Binding-site contacts:
Ligand atom C3 contacts residue ASN280 of chain 6.E at 3.8 Å.
Ligand atom C8 contacts residue GLY296 of chain 6.E at 4.4 Å.
Ligand atom C2 contacts residue ASN280 of chain 6.E at 2.5 Å.
Ligand atom C7 contacts residue ASN280 of chain 6.E at 3.9 Å.
Ligand atom C5 contacts residue ASN280 of chain 6.E at 3.7 Å.
Ligand atom N2 contacts residue ASN280 of chain 6.E at 2.9 Å (h-bond).
Ligand atom O7 contacts residue ASN280 of chain 6.E at 4.4 Å.
Ligand atom C4 contacts residue ASN280 of chain 6.E at 4.2 Å.
Ligand atom C8 contacts residue ARG324 of chain 6.E at 4.2 Å.
Ligand atom O5 contacts residue ASN280 of chain 6.E at 2.4 Å (h-bond).
Ligand atom C1 contacts residue ASN280 of chain 6.E at 1.4 Å.

Sequence of chain 6.E:
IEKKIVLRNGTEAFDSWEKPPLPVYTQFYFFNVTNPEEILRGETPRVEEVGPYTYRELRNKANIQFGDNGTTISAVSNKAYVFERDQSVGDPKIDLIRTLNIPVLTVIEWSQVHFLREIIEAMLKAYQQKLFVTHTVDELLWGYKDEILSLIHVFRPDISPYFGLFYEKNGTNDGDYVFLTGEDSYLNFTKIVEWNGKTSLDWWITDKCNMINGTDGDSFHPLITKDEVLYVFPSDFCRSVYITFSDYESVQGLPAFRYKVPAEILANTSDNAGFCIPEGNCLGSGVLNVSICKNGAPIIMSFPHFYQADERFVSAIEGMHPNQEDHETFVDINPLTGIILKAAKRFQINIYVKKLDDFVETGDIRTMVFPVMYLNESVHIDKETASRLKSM

The protein below binds the small molecule below.
Small molecule (SMILES): CC(=O)N[C@H]1[C@H](O[C@H]2[C@H](O)[C@@H](NC(C)=O)CO[C@@H]2CO)O[C@H](CO)[C@@H](O)[C@@H]1O